Sequence of chain 1.C:
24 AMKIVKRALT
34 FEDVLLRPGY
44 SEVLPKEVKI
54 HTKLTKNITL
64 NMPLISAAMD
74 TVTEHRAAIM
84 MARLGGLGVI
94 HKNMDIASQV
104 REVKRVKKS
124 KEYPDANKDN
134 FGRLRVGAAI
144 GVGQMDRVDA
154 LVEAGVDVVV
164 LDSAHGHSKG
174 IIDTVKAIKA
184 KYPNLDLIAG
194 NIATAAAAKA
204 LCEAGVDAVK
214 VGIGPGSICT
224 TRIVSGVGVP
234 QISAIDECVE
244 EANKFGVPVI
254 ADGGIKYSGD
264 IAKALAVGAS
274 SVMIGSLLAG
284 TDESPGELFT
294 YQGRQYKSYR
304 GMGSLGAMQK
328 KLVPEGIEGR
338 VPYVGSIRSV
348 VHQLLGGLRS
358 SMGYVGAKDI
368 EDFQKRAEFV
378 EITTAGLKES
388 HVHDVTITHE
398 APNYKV

Sequence of chain 3.C:
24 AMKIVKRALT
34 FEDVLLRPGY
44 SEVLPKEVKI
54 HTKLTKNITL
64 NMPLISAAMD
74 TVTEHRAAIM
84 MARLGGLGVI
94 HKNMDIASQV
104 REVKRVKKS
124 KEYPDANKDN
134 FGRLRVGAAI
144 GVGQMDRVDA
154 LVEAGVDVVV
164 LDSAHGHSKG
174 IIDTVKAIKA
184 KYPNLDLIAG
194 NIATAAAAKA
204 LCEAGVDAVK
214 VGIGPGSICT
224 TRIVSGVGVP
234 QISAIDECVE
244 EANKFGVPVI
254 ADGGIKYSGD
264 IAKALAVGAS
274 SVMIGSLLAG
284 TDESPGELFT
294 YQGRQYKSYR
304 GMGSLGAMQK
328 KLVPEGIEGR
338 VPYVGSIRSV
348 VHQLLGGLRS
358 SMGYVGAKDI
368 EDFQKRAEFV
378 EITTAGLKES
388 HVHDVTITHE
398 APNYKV

Binding-site contacts:
Ligand atom C6 contacts residue ALA167 of chain 1.C at 3.9 Å (hydrophobic).
Ligand atom CL contacts residue VAL46 of chain 3.C at 4.0 Å.
Ligand atom C3 contacts residue MET305 of chain 1.C at 3.5 Å (hydrophobic).
Ligand atom C8 contacts residue IMP1 of chain 1.Y at 3.6 Å.
Ligand atom C7 contacts residue IMP1 of chain 1.Y at 3.9 Å.
Ligand atom C3 contacts residue GLY306 of chain 1.C at 3.4 Å.
Ligand atom C22 contacts residue PRO48 of chain 3.C at 3.9 Å (hydrophobic).
Ligand atom C8 contacts residue GLU332 of chain 1.C at 3.8 Å.
Ligand atom C1 contacts residue GLY306 of chain 1.C at 4.0 Å.
Ligand atom C17 contacts residue ALA167 of chain 1.C at 3.8 Å (hydrophobic).
Ligand atom C7 contacts residue ALA167 of chain 1.C at 3.8 Å (hydrophobic).
Ligand atom C22 contacts residue SER357 of chain 3.C at 3.5 Å.
Ligand atom O3 contacts residue SER166 of chain 1.C at 3.9 Å.
Ligand atom C21 contacts residue TYR361 of chain 3.C at 4.0 Å (hydrophobic).
Ligand atom C10 contacts residue GLU332 of chain 1.C at 3.6 Å.
Ligand atom CL contacts residue GLY360 of chain 3.C at 3.0 Å.
Ligand atom C21 contacts residue SER357 of chain 3.C at 3.5 Å.
Ligand atom C20 contacts residue HIS168 of chain 1.C at 3.9 Å.
Ligand atom C17 contacts residue GLU332 of chain 1.C at 3.9 Å.
Ligand atom C8 contacts residue THR224 of chain 1.C at 3.7 Å.
Ligand atom C13 contacts residue GLU332 of chain 1.C at 4.0 Å.
Ligand atom C2 contacts residue GLY306 of chain 1.C at 3.5 Å.
Ligand atom C8 contacts residue ALA167 of chain 1.C at 3.8 Å (hydrophobic).
Ligand atom C21 contacts residue PRO48 of chain 3.C at 3.7 Å (hydrophobic).
Ligand atom N3 contacts residue GLU332 of chain 1.C at 3.3 Å (salt-bridge).
Ligand atom C18 contacts residue ALA167 of chain 1.C at 3.8 Å (hydrophobic).
Ligand atom C20 contacts residue PRO48 of chain 3.C at 3.9 Å (hydrophobic).
Ligand atom CL contacts residue TYR361 of chain 3.C at 3.9 Å.
Ligand atom C9 contacts residue ALA167 of chain 1.C at 3.9 Å (hydrophobic).
Ligand atom C13 contacts residue VAL330 of chain 1.C at 3.9 Å (hydrophobic).
Ligand atom N4 contacts residue GLU332 of chain 1.C at 3.0 Å (salt-bridge).
Ligand atom N4 contacts residue ALA167 of chain 1.C at 3.8 Å.
Ligand atom C22 contacts residue GLU332 of chain 1.C at 3.9 Å.
Ligand atom O4 contacts residue ALA167 of chain 1.C at 3.8 Å.
Ligand atom C22 contacts residue TYR361 of chain 3.C at 3.7 Å (hydrophobic).
Ligand atom C4 contacts residue GLY306 of chain 1.C at 3.7 Å.
Ligand atom CL contacts residue HIS168 of chain 1.C at 3.6 Å.
Ligand atom C10 contacts residue ALA167 of chain 1.C at 3.8 Å (hydrophobic).
Ligand atom C28 contacts residue LEU47 of chain 3.C at 3.4 Å (hydrophobic).
Ligand atom C13 contacts residue GLY306 of chain 1.C at 4.0 Å.

The protein below binds the small molecule below.
Small molecule (SMILES): C=C(C)c1cccc(C(C)(C)NC(=O)Nc2ccc(Cl)c(OCC(=O)O)c2)c1